A protein and the small-molecule ligand that binds it are described below.
Small molecule (SMILES): Cc1noc(C)c1-c1ccc(CNS(=O)(=O)c2c(C)nn(C)c2Cl)cc1

Binding-site contacts:
Ligand atom O16 contacts residue CYS218 of chain 1.A at 4.0 Å.
Ligand atom O16 contacts residue PHE232 of chain 1.A at 4.0 Å.
Ligand atom C26 contacts residue LEU124 of chain 1.A at 4.0 Å (hydrophobic).
Ligand atom C23 contacts residue GLN52 of chain 1.A at 3.1 Å.
Ligand atom C26 contacts residue MET128 of chain 1.A at 3.6 Å (hydrophobic).
Ligand atom C5 contacts residue ASN46 of chain 1.A at 3.9 Å.
Ligand atom C3 contacts residue MET86 of chain 1.A at 3.9 Å (hydrophobic).
Ligand atom C11 contacts residue MET86 of chain 1.A at 3.9 Å (hydrophobic).
Ligand atom O10 contacts residue MET86 of chain 1.A at 3.4 Å (h-bond).
Ligand atom N13 contacts residue PHE232 of chain 1.A at 3.8 Å.
Ligand atom C23 contacts residue GLY49 of chain 1.A at 4.0 Å.
Ligand atom O16 contacts residue TYR217 of chain 1.A at 3.7 Å.
Ligand atom C24 contacts residue ASN46 of chain 1.A at 3.3 Å.
Ligand atom C12 contacts residue ASN46 of chain 1.A at 3.3 Å.
Ligand atom C8 contacts residue PHE105 of chain 1.A at 4.0 Å (hydrophobic).
Ligand atom C22 contacts residue VAL87 of chain 1.A at 3.9 Å (hydrophobic).
Ligand atom O17 contacts residue CYS218 of chain 1.A at 3.1 Å.
Ligand atom C1 contacts residue LEU45 of chain 1.A at 3.7 Å (hydrophobic).
Ligand atom C8 contacts residue GLN52 of chain 1.A at 3.5 Å.
Ligand atom C23 contacts residue LEU45 of chain 1.A at 3.9 Å (hydrophobic).
Ligand atom C4 contacts residue MET83 of chain 1.A at 3.7 Å (hydrophobic).
Ligand atom C24 contacts residue LEU42 of chain 1.A at 3.6 Å (hydrophobic).
Ligand atom C22 contacts residue MET128 of chain 1.A at 3.9 Å (hydrophobic).
Ligand atom C21 contacts residue ASN46 of chain 1.A at 4.0 Å.
Ligand atom N9 contacts residue PHE105 of chain 1.A at 3.7 Å.
Ligand atom C4 contacts residue TRP82 of chain 1.A at 3.7 Å (hydrophobic).
Ligand atom CL contacts residue MET83 of chain 1.A at 3.9 Å.
Ligand atom N13 contacts residue ASN46 of chain 1.A at 2.7 Å (h-bond).
Ligand atom N9 contacts residue MET86 of chain 1.A at 3.9 Å.
Ligand atom O16 contacts residue THR221 of chain 1.A at 3.6 Å.
Ligand atom C6 contacts residue LEU45 of chain 1.A at 3.9 Å (hydrophobic).
Ligand atom O10 contacts residue LEU90 of chain 1.A at 3.8 Å.
Ligand atom N20 contacts residue LEU45 of chain 1.A at 3.6 Å.
Ligand atom C3 contacts residue MET83 of chain 1.A at 3.8 Å (hydrophobic).
Ligand atom N9 contacts residue GLN52 of chain 1.A at 3.6 Å (h-bond).
Ligand atom C23 contacts residue LEU48 of chain 1.A at 3.7 Å (hydrophobic).
Ligand atom C12 contacts residue MET236 of chain 1.A at 3.8 Å (hydrophobic).
Ligand atom C6 contacts residue ASN46 of chain 1.A at 3.5 Å.
Ligand atom S14 contacts residue CYS218 of chain 1.A at 4.0 Å.
Ligand atom C24 contacts residue LEU45 of chain 1.A at 3.8 Å (hydrophobic).

Sequence of chain 1.A:
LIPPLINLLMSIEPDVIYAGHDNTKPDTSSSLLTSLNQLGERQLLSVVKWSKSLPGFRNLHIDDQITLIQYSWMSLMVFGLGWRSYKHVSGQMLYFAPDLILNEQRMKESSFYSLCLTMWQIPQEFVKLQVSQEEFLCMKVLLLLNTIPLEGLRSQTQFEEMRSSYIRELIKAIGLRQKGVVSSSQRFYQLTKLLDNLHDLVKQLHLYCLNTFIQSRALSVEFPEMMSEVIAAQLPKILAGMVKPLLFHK